Sequence of chain 1.B:
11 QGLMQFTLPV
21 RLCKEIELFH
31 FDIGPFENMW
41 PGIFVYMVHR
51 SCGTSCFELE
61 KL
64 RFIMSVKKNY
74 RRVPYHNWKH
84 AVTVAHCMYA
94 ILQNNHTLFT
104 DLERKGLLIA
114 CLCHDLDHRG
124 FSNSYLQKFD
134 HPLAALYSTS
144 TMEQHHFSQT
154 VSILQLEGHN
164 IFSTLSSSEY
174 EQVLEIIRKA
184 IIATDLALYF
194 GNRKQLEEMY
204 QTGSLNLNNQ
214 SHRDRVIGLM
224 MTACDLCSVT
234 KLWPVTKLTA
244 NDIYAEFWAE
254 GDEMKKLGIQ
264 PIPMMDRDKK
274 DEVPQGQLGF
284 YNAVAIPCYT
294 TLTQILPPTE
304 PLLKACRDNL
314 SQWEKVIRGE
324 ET

Binding-site contacts:
Ligand atom C31 contacts residue ILE246 of chain 1.B at 3.1 Å (hydrophobic).
Ligand atom C2 contacts residue GLY279 of chain 1.B at 3.6 Å.
Ligand atom N25 contacts residue PHE283 of chain 1.B at 3.5 Å.
Ligand atom N4 contacts residue MET267 of chain 1.B at 3.6 Å.
Ligand atom N5 contacts residue MET267 of chain 1.B at 3.5 Å (h-bond).
Ligand atom C7 contacts residue GLN280 of chain 1.B at 3.4 Å.
Ligand atom C3 contacts residue GLY279 of chain 1.B at 3.4 Å.
Ligand atom C1 contacts residue GLY279 of chain 1.B at 3.7 Å.
Ligand atom C34 contacts residue GLY279 of chain 1.B at 3.6 Å.
Ligand atom C13 contacts residue MET267 of chain 1.B at 3.6 Å (hydrophobic).
Ligand atom F23 contacts residue GLY279 of chain 1.B at 3.4 Å.
Ligand atom C8 contacts residue PHE283 of chain 1.B at 3.7 Å (hydrophobic).
Ligand atom C30 contacts residue ILE246 of chain 1.B at 3.5 Å (hydrophobic).
Ligand atom C34 contacts residue GLY282 of chain 1.B at 3.6 Å.
Ligand atom C7 contacts residue TYR247 of chain 1.B at 3.2 Å (hydrophobic).
Ligand atom F23 contacts residue VAL276 of chain 1.B at 3.5 Å.
Ligand atom C3 contacts residue MET267 of chain 1.B at 3.6 Å (hydrophobic).
Ligand atom C14 contacts residue GLU275 of chain 1.B at 3.5 Å.
Ligand atom N26 contacts residue GLN280 of chain 1.B at 3.3 Å (h-bond).
Ligand atom C6 contacts residue MET267 of chain 1.B at 3.6 Å (hydrophobic).
Ligand atom C6 contacts residue TYR247 of chain 1.B at 3.2 Å (hydrophobic).
Ligand atom N11 contacts residue MET267 of chain 1.B at 3.6 Å.
Ligand atom N9 contacts residue PHE283 of chain 1.B at 3.2 Å.
Ligand atom C10 contacts residue PHE283 of chain 1.B at 3.4 Å (hydrophobic).
Ligand atom C15 contacts residue TYR247 of chain 1.B at 3.6 Å (hydrophobic).
Ligand atom C13 contacts residue PRO266 of chain 1.B at 3.6 Å (hydrophobic).
Ligand atom C28 contacts residue PHE283 of chain 1.B at 3.5 Å (hydrophobic).
Ligand atom C12 contacts residue MET267 of chain 1.B at 3.8 Å (hydrophobic).
Ligand atom F23 contacts residue GLU275 of chain 1.B at 2.3 Å.
Ligand atom C27 contacts residue PHE283 of chain 1.B at 3.6 Å (hydrophobic).
Ligand atom N4 contacts residue TYR247 of chain 1.B at 2.7 Å (h-bond).
Ligand atom C34 contacts residue PHE283 of chain 1.B at 3.5 Å (hydrophobic).
Ligand atom N9 contacts residue MET267 of chain 1.B at 3.6 Å.
Ligand atom C24 contacts residue PHE283 of chain 1.B at 3.3 Å (hydrophobic).
Ligand atom N26 contacts residue PHE283 of chain 1.B at 3.6 Å.
Ligand atom C32 contacts residue ILE246 of chain 1.B at 3.6 Å (hydrophobic).
Ligand atom C29 contacts residue LEU229 of chain 1.B at 3.7 Å (hydrophobic).
Ligand atom C22 contacts residue MET267 of chain 1.B at 3.8 Å (hydrophobic).
Ligand atom N11 contacts residue GLY279 of chain 1.B at 3.3 Å.
Ligand atom C33 contacts residue PHE283 of chain 1.B at 3.7 Å (hydrophobic).

The protein below binds the small molecule below.
Small molecule (SMILES): Cc1nc2ccccc2nc1-c1cc2nc(N3CC[C@@H](F)C3)cc(N(C)C3CCOCC3)n2n1